This small molecule binds to this protein.
Small molecule (SMILES): CC(=O)N[C@@H]1[C@@H](O)[C@H](O)[C@@H](CO)O[C@H]1O

Binding-site contacts:
Ligand atom C3 contacts residue ASN241 of chain 1.A at 3.8 Å.
Ligand atom C1 contacts residue THR243 of chain 1.A at 4.3 Å.
Ligand atom C1 contacts residue TRP384 of chain 1.A at 4.3 Å (hydrophobic).
Ligand atom C2 contacts residue ASN241 of chain 1.A at 2.6 Å.
Ligand atom C1 contacts residue ASN241 of chain 1.A at 1.4 Å.
Ligand atom O5 contacts residue ALA244 of chain 1.A at 3.8 Å.
Ligand atom C5 contacts residue THR243 of chain 1.A at 4.2 Å.
Ligand atom C4 contacts residue TRP384 of chain 1.A at 4.2 Å (hydrophobic).
Ligand atom C6 contacts residue THR243 of chain 1.A at 4.2 Å.
Ligand atom O6 contacts residue TRP384 of chain 1.A at 3.8 Å.
Ligand atom O5 contacts residue THR243 of chain 1.A at 4.4 Å.
Ligand atom C6 contacts residue ALA244 of chain 1.A at 4.1 Å (hydrophobic).
Ligand atom C7 contacts residue ASN241 of chain 1.A at 3.6 Å.
Ligand atom O7 contacts residue ASN241 of chain 1.A at 3.4 Å (h-bond).
Ligand atom C4 contacts residue ASN241 of chain 1.A at 3.9 Å.
Ligand atom O6 contacts residue ALA244 of chain 1.A at 4.3 Å.
Ligand atom O5 contacts residue ASN241 of chain 1.A at 1.8 Å (h-bond).
Ligand atom C6 contacts residue ASN241 of chain 1.A at 4.1 Å.
Ligand atom C7 contacts residue TRP384 of chain 1.A at 4.4 Å (hydrophobic).
Ligand atom O5 contacts residue TRP384 of chain 1.A at 4.2 Å.
Ligand atom C5 contacts residue ASN241 of chain 1.A at 3.2 Å.
Ligand atom O6 contacts residue LYS388 of chain 1.A at 4.0 Å.
Ligand atom C2 contacts residue TRP384 of chain 1.A at 3.9 Å (hydrophobic).
Ligand atom N2 contacts residue ASN241 of chain 1.A at 3.3 Å (h-bond).
Ligand atom O7 contacts residue TRP384 of chain 1.A at 3.4 Å.

Sequence of chain 1.A:
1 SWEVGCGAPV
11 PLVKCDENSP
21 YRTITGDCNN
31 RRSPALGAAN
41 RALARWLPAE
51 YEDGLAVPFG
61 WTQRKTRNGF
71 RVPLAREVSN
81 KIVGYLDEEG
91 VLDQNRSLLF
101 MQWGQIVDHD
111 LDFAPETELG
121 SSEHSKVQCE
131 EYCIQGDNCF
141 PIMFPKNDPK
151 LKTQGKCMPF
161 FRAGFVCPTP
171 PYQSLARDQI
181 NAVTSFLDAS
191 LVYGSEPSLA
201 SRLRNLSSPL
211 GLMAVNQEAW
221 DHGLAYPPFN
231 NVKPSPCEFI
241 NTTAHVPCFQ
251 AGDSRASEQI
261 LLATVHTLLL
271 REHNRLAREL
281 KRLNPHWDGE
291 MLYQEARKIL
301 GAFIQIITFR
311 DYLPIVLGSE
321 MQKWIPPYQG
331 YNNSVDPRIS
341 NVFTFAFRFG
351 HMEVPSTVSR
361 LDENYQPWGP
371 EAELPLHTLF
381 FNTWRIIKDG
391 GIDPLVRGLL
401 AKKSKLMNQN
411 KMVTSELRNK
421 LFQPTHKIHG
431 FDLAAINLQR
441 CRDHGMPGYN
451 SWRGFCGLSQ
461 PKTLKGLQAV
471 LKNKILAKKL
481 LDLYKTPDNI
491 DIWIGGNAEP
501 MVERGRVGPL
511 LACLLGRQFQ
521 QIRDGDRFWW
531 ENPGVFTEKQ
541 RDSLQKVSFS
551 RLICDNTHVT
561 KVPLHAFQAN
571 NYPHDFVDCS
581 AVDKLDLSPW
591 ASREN